Sequence of chain 1.B:
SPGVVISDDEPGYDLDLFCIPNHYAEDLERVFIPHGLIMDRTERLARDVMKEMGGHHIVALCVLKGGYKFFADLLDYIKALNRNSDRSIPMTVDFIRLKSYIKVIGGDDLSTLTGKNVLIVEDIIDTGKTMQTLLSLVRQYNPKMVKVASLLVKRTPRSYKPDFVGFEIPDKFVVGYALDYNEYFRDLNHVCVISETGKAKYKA

The small molecule below binds the protein below.
Small molecule (SMILES): Nc1nc2c(ncn2C[C@H](COCCP(=O)(O)O)COCP(=O)(O)O)c(=O)[nH]1

Binding-site contacts:
Ligand atom CAI contacts residue ASP135 of chain 1.B at 3.3 Å.
Ligand atom PBB contacts residue THR136 of chain 1.B at 3.2 Å.
Ligand atom NAQ contacts residue ILE133 of chain 1.B at 3.8 Å.
Ligand atom PBB contacts residue THR139 of chain 1.B at 3.5 Å.
Ligand atom NAQ contacts residue LYS163 of chain 1.B at 3.0 Å (salt-bridge).
Ligand atom NAA contacts residue LEU190 of chain 1.B at 3.7 Å.
Ligand atom CAU contacts residue VAL185 of chain 1.B at 3.6 Å (hydrophobic).
Ligand atom NAA contacts residue PHE184 of chain 1.B at 3.9 Å.
Ligand atom CAU contacts residue PHE184 of chain 1.B at 3.5 Å (hydrophobic).
Ligand atom OAG contacts residue GLY137 of chain 1.B at 3.8 Å.
Ligand atom CAV contacts residue LYS163 of chain 1.B at 3.8 Å.
Ligand atom OAD contacts residue ASP135 of chain 1.B at 3.2 Å (salt-bridge).
Ligand atom OAB contacts residue LYS163 of chain 1.B at 3.1 Å (salt-bridge).
Ligand atom OAH contacts residue ASP135 of chain 1.B at 3.3 Å.
Ligand atom OAH contacts residue GLY137 of chain 1.B at 3.9 Å.
Ligand atom CAV contacts residue ILE133 of chain 1.B at 3.9 Å (hydrophobic).
Ligand atom NAR contacts residue VAL185 of chain 1.B at 2.8 Å (h-bond).
Ligand atom OAB contacts residue PHE184 of chain 1.B at 3.2 Å.
Ligand atom CAX contacts residue LYS163 of chain 1.B at 3.7 Å.
Ligand atom NAJ contacts residue PHE184 of chain 1.B at 3.9 Å.
Ligand atom CAO contacts residue THR139 of chain 1.B at 3.2 Å.
Ligand atom OAG contacts residue THR139 of chain 1.B at 2.6 Å (h-bond).
Ligand atom OAD contacts residue GLY137 of chain 1.B at 2.7 Å (h-bond).
Ligand atom OAD contacts residue LYS138 of chain 1.B at 4.0 Å.
Ligand atom OAG contacts residue LYS138 of chain 1.B at 3.4 Å (salt-bridge).
Ligand atom NAA contacts residue ASP191 of chain 1.B at 2.9 Å (salt-bridge).
Ligand atom CAV contacts residue VAL185 of chain 1.B at 3.7 Å (hydrophobic).
Ligand atom OAB contacts residue LYS183 of chain 1.B at 3.4 Å (salt-bridge).
Ligand atom OAB contacts residue VAL185 of chain 1.B at 2.9 Å (h-bond).
Ligand atom OAD contacts residue THR136 of chain 1.B at 3.2 Å (h-bond).
Ligand atom CAY contacts residue ILE133 of chain 1.B at 3.9 Å (hydrophobic).
Ligand atom OAG contacts residue THR136 of chain 1.B at 2.9 Å (h-bond).
Ligand atom NAR contacts residue PHE184 of chain 1.B at 3.4 Å.
Ligand atom PBB contacts residue GLY137 of chain 1.B at 3.7 Å.
Ligand atom NAQ contacts residue ASP135 of chain 1.B at 3.9 Å.
Ligand atom CAX contacts residue ILE133 of chain 1.B at 3.8 Å (hydrophobic).
Ligand atom CAV contacts residue PHE184 of chain 1.B at 3.5 Å (hydrophobic).
Ligand atom CAX contacts residue PHE184 of chain 1.B at 3.9 Å (hydrophobic).
Ligand atom OAH contacts residue THR136 of chain 1.B at 2.7 Å (h-bond).
Ligand atom NAA contacts residue VAL185 of chain 1.B at 3.5 Å (h-bond).